This protein binds this small molecule.
Small molecule (SMILES): O=c1[nH]c2cc(C(F)(F)F)c(N3CCOCC3)cc2n(CP(=O)(O)O)c1=O

Sequence of chain 1.A:
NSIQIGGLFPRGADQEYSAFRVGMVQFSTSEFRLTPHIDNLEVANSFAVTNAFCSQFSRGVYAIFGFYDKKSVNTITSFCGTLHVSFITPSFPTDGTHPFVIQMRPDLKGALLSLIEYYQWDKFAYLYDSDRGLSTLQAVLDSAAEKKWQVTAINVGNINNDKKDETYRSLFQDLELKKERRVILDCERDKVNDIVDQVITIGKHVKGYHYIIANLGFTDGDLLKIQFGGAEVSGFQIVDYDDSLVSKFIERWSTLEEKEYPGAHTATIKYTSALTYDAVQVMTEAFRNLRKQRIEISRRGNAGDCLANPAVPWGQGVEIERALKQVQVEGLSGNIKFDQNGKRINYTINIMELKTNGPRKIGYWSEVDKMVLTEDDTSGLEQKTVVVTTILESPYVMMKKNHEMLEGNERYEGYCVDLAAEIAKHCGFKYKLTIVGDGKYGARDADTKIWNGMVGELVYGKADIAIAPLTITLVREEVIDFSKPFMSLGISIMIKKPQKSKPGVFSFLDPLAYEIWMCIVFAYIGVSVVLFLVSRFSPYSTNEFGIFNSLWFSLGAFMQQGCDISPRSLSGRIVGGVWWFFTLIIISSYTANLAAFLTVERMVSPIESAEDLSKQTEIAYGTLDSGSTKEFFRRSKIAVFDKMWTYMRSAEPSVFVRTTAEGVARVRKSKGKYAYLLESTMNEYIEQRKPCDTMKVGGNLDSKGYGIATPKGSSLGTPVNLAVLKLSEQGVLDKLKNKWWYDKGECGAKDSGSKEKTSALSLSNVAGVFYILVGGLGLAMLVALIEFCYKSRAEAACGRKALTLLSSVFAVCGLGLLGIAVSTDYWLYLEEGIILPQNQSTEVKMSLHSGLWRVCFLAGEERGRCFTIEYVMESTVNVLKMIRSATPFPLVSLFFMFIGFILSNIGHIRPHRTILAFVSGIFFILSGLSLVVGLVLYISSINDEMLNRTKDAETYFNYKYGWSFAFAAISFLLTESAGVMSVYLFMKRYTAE

Binding-site contacts:
Ligand atom CAZ contacts residue TYR723 of chain 1.A at 3.7 Å (hydrophobic).
Ligand atom FAH contacts residue MET699 of chain 1.A at 4.0 Å.
Ligand atom CAJ contacts residue TYR723 of chain 1.A at 3.5 Å (hydrophobic).
Ligand atom OAQ contacts residue THR677 of chain 1.A at 3.1 Å (h-bond).
Ligand atom NAP contacts residue THR471 of chain 1.A at 3.3 Å (h-bond).
Ligand atom CAR contacts residue TYR441 of chain 1.A at 4.0 Å (hydrophobic).
Ligand atom OAC contacts residue GLY644 of chain 1.A at 3.7 Å.
Ligand atom OAA contacts residue THR471 of chain 1.A at 2.9 Å (h-bond).
Ligand atom CAT contacts residue TYR441 of chain 1.A at 3.9 Å (hydrophobic).
Ligand atom CAV contacts residue PRO469 of chain 1.A at 3.9 Å (hydrophobic).
Ligand atom FAF contacts residue THR698 of chain 1.A at 4.0 Å.
Ligand atom PBA contacts residue SER645 of chain 1.A at 3.8 Å.
Ligand atom CAW contacts residue TYR441 of chain 1.A at 3.6 Å (hydrophobic).
Ligand atom OAA contacts residue LEU470 of chain 1.A at 4.0 Å.
Ligand atom CAU contacts residue TYR441 of chain 1.A at 3.8 Å (hydrophobic).
Ligand atom CAT contacts residue PRO469 of chain 1.A at 3.9 Å (hydrophobic).
Ligand atom CAK contacts residue THR677 of chain 1.A at 3.8 Å.
Ligand atom OAE contacts residue SER645 of chain 1.A at 3.7 Å.
Ligand atom FAG contacts residue TYR396 of chain 1.A at 3.8 Å.
Ligand atom OAD contacts residue SER645 of chain 1.A at 2.9 Å (h-bond).
Ligand atom OAB contacts residue TYR441 of chain 1.A at 4.0 Å.
Ligand atom CAO contacts residue TYR441 of chain 1.A at 3.9 Å (hydrophobic).
Ligand atom CAV contacts residue TYR441 of chain 1.A at 3.9 Å (hydrophobic).
Ligand atom CAI contacts residue TYR441 of chain 1.A at 3.8 Å (hydrophobic).
Ligand atom CAJ contacts residue TYR441 of chain 1.A at 4.0 Å (hydrophobic).
Ligand atom OAA contacts residue ARG476 of chain 1.A at 2.9 Å (salt-bridge).
Ligand atom FAG contacts residue TYR723 of chain 1.A at 3.2 Å.
Ligand atom NAP contacts residue PRO469 of chain 1.A at 3.2 Å (h-bond).
Ligand atom FAF contacts residue MET699 of chain 1.A at 3.7 Å.
Ligand atom OAB contacts residue ARG476 of chain 1.A at 3.3 Å (salt-bridge).
Ligand atom NAY contacts residue TYR441 of chain 1.A at 3.6 Å.
Ligand atom FAG contacts residue PRO469 of chain 1.A at 3.6 Å.
Ligand atom FAF contacts residue TYR723 of chain 1.A at 3.3 Å.
Ligand atom OAC contacts residue SER645 of chain 1.A at 3.5 Å (h-bond).
Ligand atom CAT contacts residue THR471 of chain 1.A at 3.3 Å.
Ligand atom CAJ contacts residue PRO469 of chain 1.A at 3.9 Å (hydrophobic).
Ligand atom OAA contacts residue PRO469 of chain 1.A at 3.9 Å.
Ligand atom CAS contacts residue TYR723 of chain 1.A at 3.9 Å (hydrophobic).
Ligand atom CAL contacts residue THR677 of chain 1.A at 4.0 Å.
Ligand atom CAS contacts residue TYR441 of chain 1.A at 3.8 Å (hydrophobic).